Sequence of chain 1.D:
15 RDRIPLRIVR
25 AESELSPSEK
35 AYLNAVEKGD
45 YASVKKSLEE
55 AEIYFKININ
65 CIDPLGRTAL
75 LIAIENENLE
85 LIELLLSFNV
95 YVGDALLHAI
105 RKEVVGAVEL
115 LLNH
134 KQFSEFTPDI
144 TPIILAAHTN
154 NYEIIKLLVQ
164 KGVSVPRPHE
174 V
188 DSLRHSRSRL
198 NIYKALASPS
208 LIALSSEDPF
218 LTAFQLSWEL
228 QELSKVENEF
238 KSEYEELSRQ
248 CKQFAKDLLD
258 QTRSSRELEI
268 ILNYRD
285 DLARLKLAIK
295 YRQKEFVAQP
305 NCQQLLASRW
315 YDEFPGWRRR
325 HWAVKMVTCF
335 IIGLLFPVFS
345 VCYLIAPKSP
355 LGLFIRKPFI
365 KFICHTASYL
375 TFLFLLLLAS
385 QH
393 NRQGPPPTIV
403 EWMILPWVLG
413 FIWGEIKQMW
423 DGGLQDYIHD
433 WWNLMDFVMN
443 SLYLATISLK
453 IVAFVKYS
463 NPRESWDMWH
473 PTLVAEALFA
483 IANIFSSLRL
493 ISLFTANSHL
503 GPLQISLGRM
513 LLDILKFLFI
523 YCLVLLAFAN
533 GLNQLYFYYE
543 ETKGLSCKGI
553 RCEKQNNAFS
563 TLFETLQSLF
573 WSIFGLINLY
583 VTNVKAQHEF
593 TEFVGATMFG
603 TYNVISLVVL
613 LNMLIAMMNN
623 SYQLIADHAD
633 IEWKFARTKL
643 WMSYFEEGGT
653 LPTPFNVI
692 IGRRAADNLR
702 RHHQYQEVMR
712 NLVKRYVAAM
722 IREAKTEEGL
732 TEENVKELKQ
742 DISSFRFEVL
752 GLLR

Binding-site contacts:
Ligand atom CAA contacts residue LEU381 of chain 1.D at 3.8 Å (hydrophobic).
Ligand atom CAP contacts residue LEU492 of chain 1.D at 4.2 Å (hydrophobic).
Ligand atom CAE contacts residue LEU492 of chain 1.D at 4.3 Å (hydrophobic).
Ligand atom CAN contacts residue LEU492 of chain 1.D at 4.2 Å (hydrophobic).
Ligand atom CAX contacts residue TRP321 of chain 1.D at 4.1 Å (hydrophobic).
Ligand atom CBE contacts residue PHE521 of chain 1.C at 3.8 Å (hydrophobic).
Ligand atom CAE contacts residue LEU374 of chain 1.D at 3.4 Å (hydrophobic).
Ligand atom CAX contacts residue PHE363 of chain 1.D at 4.2 Å (hydrophobic).
Ligand atom CAN contacts residue LEU374 of chain 1.D at 4.0 Å (hydrophobic).
Ligand atom CAQ contacts residue LEU525 of chain 1.C at 3.5 Å (hydrophobic).
Ligand atom CAD contacts residue LEU495 of chain 1.D at 3.4 Å (hydrophobic).
Ligand atom CBG contacts residue PHE521 of chain 1.C at 3.7 Å (hydrophobic).
Ligand atom CAK contacts residue PHE496 of chain 1.D at 3.5 Å (hydrophobic).
Ligand atom CAL contacts residue PHE363 of chain 1.D at 3.2 Å (hydrophobic).
Ligand atom CAI contacts residue PHE496 of chain 1.D at 3.9 Å (hydrophobic).
Ligand atom OAH contacts residue TYR315 of chain 1.D at 2.5 Å (h-bond).
Ligand atom CAV contacts residue LEU495 of chain 1.D at 3.6 Å (hydrophobic).
Ligand atom CAN contacts residue PHE378 of chain 1.D at 4.1 Å (hydrophobic).
Ligand atom CAM contacts residue PHE363 of chain 1.D at 3.6 Å (hydrophobic).
Ligand atom CAP contacts residue LEU525 of chain 1.C at 3.3 Å (hydrophobic).
Ligand atom CAX contacts residue ALA498 of chain 1.D at 4.3 Å (hydrophobic).
Ligand atom CAQ contacts residue PHE521 of chain 1.C at 3.4 Å (hydrophobic).
Ligand atom CAX contacts residue TYR315 of chain 1.D at 3.7 Å (hydrophobic).
Ligand atom CBA contacts residue PHE378 of chain 1.D at 3.3 Å (hydrophobic).
Ligand atom OAG contacts residue ALA498 of chain 1.D at 3.6 Å.
Ligand atom OAG contacts residue ASN499 of chain 1.D at 3.6 Å.
Ligand atom CBA contacts residue LEU381 of chain 1.D at 4.2 Å (hydrophobic).
Ligand atom CAO contacts residue LEU528 of chain 1.C at 4.3 Å (hydrophobic).
Ligand atom CAA contacts residue LEU377 of chain 1.D at 3.8 Å (hydrophobic).
Ligand atom OAW contacts residue PHE366 of chain 1.D at 3.8 Å.
Ligand atom OAF contacts residue ALA498 of chain 1.D at 4.2 Å.
Ligand atom CAP contacts residue PHE521 of chain 1.C at 3.5 Å (hydrophobic).
Ligand atom CAJ contacts residue LEU528 of chain 1.C at 4.0 Å (hydrophobic).
Ligand atom CBB contacts residue LEU374 of chain 1.D at 4.1 Å (hydrophobic).
Ligand atom CAZ contacts residue LEU495 of chain 1.D at 3.8 Å (hydrophobic).
Ligand atom CAO contacts residue LEU525 of chain 1.C at 3.9 Å (hydrophobic).
Ligand atom CAB contacts residue PHE378 of chain 1.D at 2.1 Å (hydrophobic).
Ligand atom OAH contacts residue TRP321 of chain 1.D at 4.0 Å.
Ligand atom CAI contacts residue LEU495 of chain 1.D at 3.5 Å (hydrophobic).
Ligand atom CAQ contacts residue PHE496 of chain 1.D at 4.1 Å (hydrophobic).

A protein and the small-molecule ligand that binds it are described below.
Small molecule (SMILES): CC(C)CCC[C@@H](C)[C@H]1CC[C@H]2[C@@H]3CC=C4C[C@@H](OC(=O)CCC(=O)O)CC[C@]4(C)[C@H]3CC[C@]12C

Sequence of chain 1.C:
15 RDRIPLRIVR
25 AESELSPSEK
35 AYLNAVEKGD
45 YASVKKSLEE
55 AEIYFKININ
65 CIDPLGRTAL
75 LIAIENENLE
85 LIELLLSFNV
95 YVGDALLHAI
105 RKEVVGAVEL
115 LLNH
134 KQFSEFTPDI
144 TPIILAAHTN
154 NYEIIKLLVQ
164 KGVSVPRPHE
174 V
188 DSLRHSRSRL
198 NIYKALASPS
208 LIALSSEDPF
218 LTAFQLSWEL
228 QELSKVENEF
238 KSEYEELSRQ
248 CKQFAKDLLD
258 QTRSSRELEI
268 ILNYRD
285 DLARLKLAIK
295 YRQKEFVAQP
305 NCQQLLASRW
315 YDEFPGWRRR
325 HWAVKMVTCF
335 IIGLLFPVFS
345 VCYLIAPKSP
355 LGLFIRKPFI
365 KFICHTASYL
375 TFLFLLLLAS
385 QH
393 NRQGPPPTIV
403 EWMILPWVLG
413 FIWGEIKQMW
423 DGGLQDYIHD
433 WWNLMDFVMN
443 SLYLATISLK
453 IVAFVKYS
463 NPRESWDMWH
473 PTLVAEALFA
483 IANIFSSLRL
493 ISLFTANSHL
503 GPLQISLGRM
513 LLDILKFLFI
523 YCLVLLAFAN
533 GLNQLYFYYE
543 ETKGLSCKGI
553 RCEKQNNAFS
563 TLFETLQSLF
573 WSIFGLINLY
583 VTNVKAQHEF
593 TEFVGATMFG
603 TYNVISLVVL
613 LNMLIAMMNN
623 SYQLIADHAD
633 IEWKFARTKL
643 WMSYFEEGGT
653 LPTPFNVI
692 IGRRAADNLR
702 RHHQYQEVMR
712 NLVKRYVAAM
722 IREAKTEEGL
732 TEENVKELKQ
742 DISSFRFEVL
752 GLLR